Sequence of chain 3.A:
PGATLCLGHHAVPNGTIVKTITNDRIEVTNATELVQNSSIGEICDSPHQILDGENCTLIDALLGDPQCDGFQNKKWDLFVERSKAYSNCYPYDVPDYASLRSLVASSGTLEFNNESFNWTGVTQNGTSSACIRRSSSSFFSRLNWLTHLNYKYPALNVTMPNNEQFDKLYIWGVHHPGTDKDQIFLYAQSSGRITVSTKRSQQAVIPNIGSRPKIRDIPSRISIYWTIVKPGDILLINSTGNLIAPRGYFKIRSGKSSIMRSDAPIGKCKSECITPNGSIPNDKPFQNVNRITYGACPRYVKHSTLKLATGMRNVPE

This small molecule binds to this protein.
Small molecule (SMILES): CC(=O)N[C@@H]1[C@@H](O)[C@H](O)[C@@H](CO)O[C@H]1O

Sequence of chain 2.A:
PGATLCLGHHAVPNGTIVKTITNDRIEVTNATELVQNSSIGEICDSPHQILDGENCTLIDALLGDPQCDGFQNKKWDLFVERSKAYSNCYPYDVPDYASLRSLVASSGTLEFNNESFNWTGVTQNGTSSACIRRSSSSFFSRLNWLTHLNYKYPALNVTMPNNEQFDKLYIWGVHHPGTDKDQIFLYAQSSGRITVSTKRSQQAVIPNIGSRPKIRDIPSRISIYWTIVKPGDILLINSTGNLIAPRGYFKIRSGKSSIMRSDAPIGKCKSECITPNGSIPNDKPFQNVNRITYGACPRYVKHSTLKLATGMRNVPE

Binding-site contacts:
Ligand atom C5 contacts residue ASN240 of chain 2.A at 3.5 Å.
Ligand atom C5 contacts residue ALA157 of chain 2.A at 4.2 Å (hydrophobic).
Ligand atom C7 contacts residue ASN159 of chain 2.A at 3.4 Å.
Ligand atom N2 contacts residue ASN159 of chain 2.A at 3.1 Å.
Ligand atom C8 contacts residue ALA157 of chain 2.A at 4.4 Å (hydrophobic).
Ligand atom O5 contacts residue ASN240 of chain 2.A at 2.3 Å (h-bond).
Ligand atom O6 contacts residue ASN240 of chain 2.A at 3.7 Å.
Ligand atom O6 contacts residue THR242 of chain 2.A at 4.2 Å.
Ligand atom C2 contacts residue ASN240 of chain 2.A at 2.7 Å.
Ligand atom C1 contacts residue ASN159 of chain 2.A at 4.4 Å.
Ligand atom C6 contacts residue THR242 of chain 2.A at 3.5 Å.
Ligand atom C3 contacts residue ALA157 of chain 2.A at 3.7 Å (hydrophobic).
Ligand atom O5 contacts residue THR242 of chain 2.A at 4.5 Å.
Ligand atom C2 contacts residue LEU158 of chain 2.A at 4.5 Å (hydrophobic).
Ligand atom C1 contacts residue ASN240 of chain 2.A at 1.4 Å.
Ligand atom C1 contacts residue LEU158 of chain 2.A at 3.7 Å (hydrophobic).
Ligand atom O4 contacts residue THR242 of chain 2.A at 4.3 Å.
Ligand atom C3 contacts residue ASN240 of chain 2.A at 3.9 Å.
Ligand atom C1 contacts residue SER241 of chain 2.A at 4.4 Å.
Ligand atom O6 contacts residue ARG195 of chain 2.A at 3.1 Å (salt-bridge).
Ligand atom O7 contacts residue NAG1 of chain 2.D at 3.0 Å.
Ligand atom O7 contacts residue ASN159 of chain 2.A at 4.2 Å.
Ligand atom C4 contacts residue ALA157 of chain 2.A at 4.1 Å (hydrophobic).
Ligand atom C7 contacts residue ASN240 of chain 2.A at 4.5 Å.
Ligand atom N2 contacts residue LEU158 of chain 2.A at 4.1 Å.
Ligand atom O6 contacts residue ILE211 of chain 3.A at 3.8 Å.
Ligand atom C6 contacts residue ASN240 of chain 2.A at 4.4 Å.
Ligand atom C2 contacts residue ALA157 of chain 2.A at 4.4 Å (hydrophobic).
Ligand atom C5 contacts residue THR242 of chain 2.A at 3.5 Å.
Ligand atom C1 contacts residue ALA157 of chain 2.A at 4.4 Å (hydrophobic).
Ligand atom C7 contacts residue NAG1 of chain 2.D at 4.1 Å.
Ligand atom N2 contacts residue ALA157 of chain 2.A at 4.5 Å.
Ligand atom N2 contacts residue ASN240 of chain 2.A at 3.2 Å (h-bond).
Ligand atom C2 contacts residue ASN159 of chain 2.A at 4.3 Å.
Ligand atom O4 contacts residue ALA157 of chain 2.A at 3.9 Å.
Ligand atom C8 contacts residue ASN159 of chain 2.A at 3.5 Å.
Ligand atom C6 contacts residue ARG195 of chain 2.A at 3.9 Å.
Ligand atom C4 contacts residue ASN240 of chain 2.A at 4.3 Å.